Sequence of chain 1.B:
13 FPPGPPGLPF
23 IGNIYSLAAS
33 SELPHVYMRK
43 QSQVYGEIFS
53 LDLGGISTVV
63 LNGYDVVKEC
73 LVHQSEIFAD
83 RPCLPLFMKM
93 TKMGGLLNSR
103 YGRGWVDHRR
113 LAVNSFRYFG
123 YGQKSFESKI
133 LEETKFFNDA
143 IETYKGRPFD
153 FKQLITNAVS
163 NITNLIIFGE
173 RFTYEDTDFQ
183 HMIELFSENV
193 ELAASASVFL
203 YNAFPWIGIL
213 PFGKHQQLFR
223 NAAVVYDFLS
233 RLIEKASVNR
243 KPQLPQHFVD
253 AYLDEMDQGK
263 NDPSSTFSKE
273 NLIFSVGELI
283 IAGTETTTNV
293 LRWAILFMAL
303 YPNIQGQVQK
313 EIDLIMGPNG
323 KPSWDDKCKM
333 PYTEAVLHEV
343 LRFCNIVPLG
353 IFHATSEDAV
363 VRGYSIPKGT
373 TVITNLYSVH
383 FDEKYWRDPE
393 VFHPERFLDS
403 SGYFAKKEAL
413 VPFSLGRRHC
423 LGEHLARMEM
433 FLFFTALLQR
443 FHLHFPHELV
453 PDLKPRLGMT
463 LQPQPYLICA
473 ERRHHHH

The protein below binds the small molecule below.
Small molecule (SMILES): C=C1/C(=C\C=C2/CCC[C@]3(C)[C@@H]([C@H](C)/C=C/[C@H](C)C(C)C)CC[C@@H]23)C[C@@H](O)C[C@@H]1O

Binding-site contacts:
Ligand atom CAV contacts residue PHE188 of chain 1.B at 3.9 Å (hydrophobic).
Ligand atom O30 contacts residue PHE276 of chain 1.B at 3.8 Å.
Ligand atom CAA contacts residue THR93 of chain 1.B at 3.8 Å.
Ligand atom CAK contacts residue LEU99 of chain 1.B at 4.1 Å (hydrophobic).
Ligand atom OAG contacts residue VAL227 of chain 1.B at 3.5 Å.
Ligand atom O30 contacts residue ILE275 of chain 1.B at 3.2 Å (h-bond).
Ligand atom CAE contacts residue ALA195 of chain 1.B at 4.0 Å (hydrophobic).
Ligand atom CAO contacts residue PHE276 of chain 1.B at 4.1 Å (hydrophobic).
Ligand atom CAX contacts residue ILE353 of chain 1.B at 3.9 Å (hydrophobic).
Ligand atom CAH contacts residue MET92 of chain 1.B at 4.0 Å (hydrophobic).
Ligand atom CAD contacts residue MET461 of chain 1.B at 3.8 Å (hydrophobic).
Ligand atom CAZ contacts residue TYR228 of chain 1.B at 4.1 Å (hydrophobic).
Ligand atom O30 contacts residue PHE188 of chain 1.B at 4.1 Å.
Ligand atom CAC contacts residue THR462 of chain 1.B at 3.7 Å.
Ligand atom O30 contacts residue LEU231 of chain 1.B at 3.6 Å.
Ligand atom CAR contacts residue ALA195 of chain 1.B at 3.9 Å (hydrophobic).
Ligand atom CAD contacts residue VAL349 of chain 1.B at 4.0 Å (hydrophobic).
Ligand atom CAB contacts residue THR288 of chain 1.B at 3.8 Å.
Ligand atom CAN contacts residue PHE188 of chain 1.B at 3.7 Å (hydrophobic).
Ligand atom CAP contacts residue ILE283 of chain 1.B at 4.1 Å (hydrophobic).
Ligand atom CAP contacts residue PHE188 of chain 1.B at 4.1 Å (hydrophobic).
Ligand atom CAD contacts residue THR462 of chain 1.B at 3.8 Å.
Ligand atom CAI contacts residue PHE188 of chain 1.B at 3.5 Å (hydrophobic).
Ligand atom CAZ contacts residue ALA224 of chain 1.B at 3.5 Å (hydrophobic).
Ligand atom CAO contacts residue TYR228 of chain 1.B at 4.0 Å (hydrophobic).
Ligand atom O30 contacts residue GLY279 of chain 1.B at 3.4 Å.
Ligand atom CAT contacts residue PHE188 of chain 1.B at 3.9 Å (hydrophobic).
Ligand atom OAG contacts residue TYR228 of chain 1.B at 3.8 Å.
Ligand atom CAQ contacts residue LEU99 of chain 1.B at 4.1 Å (hydrophobic).
Ligand atom CAS contacts residue MET92 of chain 1.B at 3.8 Å (hydrophobic).
Ligand atom CAM contacts residue MET92 of chain 1.B at 4.0 Å (hydrophobic).
Ligand atom CBA contacts residue PHE188 of chain 1.B at 4.0 Å (hydrophobic).
Ligand atom CAC contacts residue VAL192 of chain 1.B at 3.8 Å (hydrophobic).
Ligand atom OAG contacts residue ALA224 of chain 1.B at 2.8 Å (h-bond).
Ligand atom CAE contacts residue MET461 of chain 1.B at 3.8 Å (hydrophobic).
Ligand atom CAA contacts residue PHE276 of chain 1.B at 3.7 Å (hydrophobic).
Ligand atom CAF contacts residue PHE89 of chain 1.B at 4.0 Å (hydrophobic).
Ligand atom CAF contacts residue ASN100 of chain 1.B at 3.6 Å.
Ligand atom CAR contacts residue ASN191 of chain 1.B at 4.1 Å.
Ligand atom CAA contacts residue GLU280 of chain 1.B at 3.8 Å.